Binding-site contacts:
Ligand atom OXT contacts residue SER139 of chain 1.C at 4.0 Å.
Ligand atom C contacts residue PRO86 of chain 1.C at 4.2 Å (hydrophobic).
Ligand atom CB contacts residue TYR58 of chain 1.C at 3.7 Å (hydrophobic).
Ligand atom N contacts residue GLU190 of chain 1.C at 2.8 Å (salt-bridge).
Ligand atom C contacts residue THR88 of chain 1.C at 3.6 Å.
Ligand atom N contacts residue TYR217 of chain 1.C at 4.1 Å.
Ligand atom O contacts residue SER139 of chain 1.C at 2.9 Å (h-bond).
Ligand atom CD contacts residue LEU135 of chain 1.C at 3.8 Å (hydrophobic).
Ligand atom OXT contacts residue PRO86 of chain 1.C at 3.4 Å (h-bond).
Ligand atom CG contacts residue LEU135 of chain 1.C at 3.2 Å (hydrophobic).
Ligand atom N contacts residue TYR58 of chain 1.C at 3.9 Å.
Ligand atom O contacts residue ARG93 of chain 1.C at 2.8 Å (salt-bridge).
Ligand atom OE1 contacts residue THR140 of chain 1.C at 3.2 Å (h-bond).
Ligand atom OXT contacts residue ARG93 of chain 1.C at 2.9 Å (salt-bridge).
Ligand atom O contacts residue TYR58 of chain 1.C at 3.8 Å.
Ligand atom OXT contacts residue TYR58 of chain 1.C at 3.8 Å.
Ligand atom CD contacts residue THR140 of chain 1.C at 3.1 Å.
Ligand atom CB contacts residue LEU135 of chain 1.C at 3.9 Å (hydrophobic).
Ligand atom CG contacts residue TYR58 of chain 1.C at 4.0 Å (hydrophobic).
Ligand atom CB contacts residue GLY138 of chain 1.C at 4.2 Å.
Ligand atom N contacts residue PRO86 of chain 1.C at 3.0 Å (h-bond).
Ligand atom OE2 contacts residue THR140 of chain 1.C at 2.4 Å (h-bond).
Ligand atom O contacts residue GLY138 of chain 1.C at 3.6 Å.
Ligand atom OE1 contacts residue GLU190 of chain 1.C at 4.0 Å.
Ligand atom CA contacts residue PRO86 of chain 1.C at 4.2 Å (hydrophobic).
Ligand atom CG contacts residue GLU190 of chain 1.C at 4.0 Å.
Ligand atom C contacts residue SER139 of chain 1.C at 3.7 Å.
Ligand atom CA contacts residue THR88 of chain 1.C at 3.6 Å.
Ligand atom OE1 contacts residue LEU135 of chain 1.C at 4.1 Å.
Ligand atom C contacts residue ARG93 of chain 1.C at 3.4 Å.
Ligand atom OXT contacts residue LEU87 of chain 1.C at 3.5 Å.
Ligand atom OE2 contacts residue LEU135 of chain 1.C at 4.2 Å.
Ligand atom OXT contacts residue THR88 of chain 1.C at 2.7 Å (h-bond).
Ligand atom CA contacts residue SER139 of chain 1.C at 4.0 Å.
Ligand atom CA contacts residue GLU190 of chain 1.C at 3.6 Å.
Ligand atom CB contacts residue SER139 of chain 1.C at 4.2 Å.
Ligand atom N contacts residue THR88 of chain 1.C at 3.5 Å (h-bond).
Ligand atom OE2 contacts residue SER139 of chain 1.C at 3.9 Å.
Ligand atom CD contacts residue GLU190 of chain 1.C at 4.1 Å.
Ligand atom C contacts residue TYR58 of chain 1.C at 3.9 Å (hydrophobic).

This protein binds this small molecule.
Small molecule (SMILES): N[C@@H](CCC(=O)O)C(=O)O

Sequence of chain 1.C:
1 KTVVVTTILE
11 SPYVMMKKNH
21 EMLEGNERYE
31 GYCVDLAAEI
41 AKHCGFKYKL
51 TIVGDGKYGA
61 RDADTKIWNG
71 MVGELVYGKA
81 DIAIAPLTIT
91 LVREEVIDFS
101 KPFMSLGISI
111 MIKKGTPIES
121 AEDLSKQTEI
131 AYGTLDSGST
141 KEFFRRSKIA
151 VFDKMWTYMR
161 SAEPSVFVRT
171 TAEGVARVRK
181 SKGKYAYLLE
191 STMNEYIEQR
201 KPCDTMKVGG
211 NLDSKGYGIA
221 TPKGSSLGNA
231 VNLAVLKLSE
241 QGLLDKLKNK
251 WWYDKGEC